Binding-site contacts:
Ligand atom CZ3 contacts residue SA81 of chain 1.I at 3.7 Å.
Ligand atom OXT contacts residue ASN331 of chain 1.B at 3.1 Å (h-bond).
Ligand atom CE2 contacts residue B121 of chain 1.H at 3.5 Å.
Ligand atom CZ3 contacts residue B121 of chain 1.H at 3.7 Å.
Ligand atom CG contacts residue ASN527 of chain 1.B at 4.2 Å.
Ligand atom NE1 contacts residue B121 of chain 1.H at 3.6 Å.
Ligand atom CD2 contacts residue B121 of chain 1.H at 3.4 Å.
Ligand atom O contacts residue TYR308 of chain 1.B at 2.6 Å (h-bond).
Ligand atom CB contacts residue TYR308 of chain 1.B at 4.1 Å (hydrophobic).
Ligand atom CA contacts residue ASN527 of chain 1.B at 4.1 Å.
Ligand atom CH2 contacts residue B121 of chain 1.H at 3.5 Å.
Ligand atom NE1 contacts residue ASN527 of chain 1.B at 3.3 Å (h-bond).
Ligand atom N contacts residue GLU377 of chain 1.B at 2.8 Å (salt-bridge).
Ligand atom N contacts residue ASN527 of chain 1.B at 2.9 Å (h-bond).
Ligand atom CE3 contacts residue B121 of chain 1.H at 4.0 Å.
Ligand atom C contacts residue ASN331 of chain 1.B at 3.6 Å.
Ligand atom OXT contacts residue GLU377 of chain 1.B at 3.4 Å (salt-bridge).
Ligand atom C contacts residue TYR308 of chain 1.B at 3.5 Å (hydrophobic).
Ligand atom CE3 contacts residue SA81 of chain 1.I at 4.0 Å.
Ligand atom CD1 contacts residue B121 of chain 1.H at 3.6 Å.
Ligand atom O contacts residue TYR529 of chain 1.B at 3.5 Å.
Ligand atom CH2 contacts residue VAL74 of chain 1.B at 3.9 Å (hydrophobic).
Ligand atom O contacts residue ASN331 of chain 1.B at 3.8 Å.
Ligand atom CD1 contacts residue ASN527 of chain 1.B at 3.3 Å.
Ligand atom OXT contacts residue MET375 of chain 1.B at 3.6 Å (h-bond).
Ligand atom CH2 contacts residue SA81 of chain 1.I at 3.6 Å.
Ligand atom CZ2 contacts residue SA81 of chain 1.I at 4.1 Å.
Ligand atom CG contacts residue B121 of chain 1.H at 3.6 Å.
Ligand atom CA contacts residue TYR529 of chain 1.B at 4.0 Å (hydrophobic).
Ligand atom CB contacts residue TYR529 of chain 1.B at 3.6 Å (hydrophobic).
Ligand atom CZ2 contacts residue THR73 of chain 1.B at 3.9 Å.
Ligand atom CA contacts residue TYR308 of chain 1.B at 3.8 Å (hydrophobic).
Ligand atom O contacts residue B121 of chain 1.H at 3.3 Å.
Ligand atom OXT contacts residue TYR529 of chain 1.B at 2.7 Å (h-bond).
Ligand atom C contacts residue GLU377 of chain 1.B at 3.5 Å.
Ligand atom OXT contacts residue TRP548 of chain 1.B at 4.0 Å.
Ligand atom CZ2 contacts residue B121 of chain 1.H at 3.9 Å.
Ligand atom C contacts residue TYR529 of chain 1.B at 3.3 Å (hydrophobic).
Ligand atom CZ2 contacts residue VAL74 of chain 1.B at 3.3 Å (hydrophobic).
Ligand atom CA contacts residue GLU377 of chain 1.B at 3.3 Å.

A protein and the small-molecule ligand that binds it are described below.
Small molecule (SMILES): N[C@@H](Cc1c[nH]c2ccccc12)C(=O)O

Sequence of chain 1.B:
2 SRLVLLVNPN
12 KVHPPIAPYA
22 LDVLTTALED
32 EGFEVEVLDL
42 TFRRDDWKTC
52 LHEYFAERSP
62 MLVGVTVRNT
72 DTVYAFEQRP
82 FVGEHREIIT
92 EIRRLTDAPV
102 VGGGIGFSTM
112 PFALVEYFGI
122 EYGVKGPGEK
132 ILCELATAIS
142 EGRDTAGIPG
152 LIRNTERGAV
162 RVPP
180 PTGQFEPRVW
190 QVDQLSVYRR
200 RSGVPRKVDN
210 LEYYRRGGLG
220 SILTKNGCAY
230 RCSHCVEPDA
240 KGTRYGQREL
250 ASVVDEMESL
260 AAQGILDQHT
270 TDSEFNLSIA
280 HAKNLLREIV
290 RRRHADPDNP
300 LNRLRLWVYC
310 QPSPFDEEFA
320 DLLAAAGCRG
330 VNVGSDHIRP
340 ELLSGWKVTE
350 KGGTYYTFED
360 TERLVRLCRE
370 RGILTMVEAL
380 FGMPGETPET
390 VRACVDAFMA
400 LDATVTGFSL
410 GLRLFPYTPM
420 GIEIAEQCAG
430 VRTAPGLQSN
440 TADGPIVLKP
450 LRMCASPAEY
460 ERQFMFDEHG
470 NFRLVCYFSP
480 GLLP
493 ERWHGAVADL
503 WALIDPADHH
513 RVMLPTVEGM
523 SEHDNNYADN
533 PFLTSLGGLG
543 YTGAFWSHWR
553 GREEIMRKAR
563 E